Sequence of chain 1.C:
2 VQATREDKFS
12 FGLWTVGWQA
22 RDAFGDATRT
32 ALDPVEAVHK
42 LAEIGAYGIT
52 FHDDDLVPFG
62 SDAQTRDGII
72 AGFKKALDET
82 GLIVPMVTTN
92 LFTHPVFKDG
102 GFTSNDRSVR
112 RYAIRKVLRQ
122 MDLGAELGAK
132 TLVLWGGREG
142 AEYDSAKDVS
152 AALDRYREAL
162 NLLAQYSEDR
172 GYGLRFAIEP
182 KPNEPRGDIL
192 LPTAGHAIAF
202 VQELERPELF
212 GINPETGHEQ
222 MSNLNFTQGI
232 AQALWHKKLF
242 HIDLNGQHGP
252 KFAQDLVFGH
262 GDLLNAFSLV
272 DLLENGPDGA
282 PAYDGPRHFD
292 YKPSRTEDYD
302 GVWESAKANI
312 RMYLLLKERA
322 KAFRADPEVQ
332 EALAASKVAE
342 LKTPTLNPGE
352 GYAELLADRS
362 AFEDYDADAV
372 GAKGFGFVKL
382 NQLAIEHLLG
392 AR

A protein and the small-molecule ligand that binds it are described below.
Small molecule (SMILES): O=C[C@H](O)[C@@H](O)[C@H](O)CO

Binding-site contacts:
Ligand atom C4 contacts residue MG1 of chain 1.J at 3.6 Å.
Ligand atom O4 contacts residue ASP291 of chain 1.C at 3.0 Å (salt-bridge).
Ligand atom O1 contacts residue HIS219 of chain 1.C at 3.4 Å (h-bond).
Ligand atom C1 contacts residue PHE25 of chain 1.D at 4.0 Å (hydrophobic).
Ligand atom O1 contacts residue TRP136 of chain 1.C at 3.9 Å.
Ligand atom O5 contacts residue TRP136 of chain 1.C at 3.6 Å.
Ligand atom O5 contacts residue THR89 of chain 1.C at 4.2 Å.
Ligand atom C3 contacts residue ASP291 of chain 1.C at 3.9 Å.
Ligand atom O1 contacts residue LYS182 of chain 1.C at 3.7 Å.
Ligand atom C5 contacts residue TRP15 of chain 1.C at 4.3 Å (hydrophobic).
Ligand atom C4 contacts residue TRP136 of chain 1.C at 3.7 Å (hydrophobic).
Ligand atom C2 contacts residue GLU180 of chain 1.C at 4.0 Å.
Ligand atom C2 contacts residue TRP136 of chain 1.C at 3.7 Å (hydrophobic).
Ligand atom C5 contacts residue HIS53 of chain 1.C at 3.0 Å.
Ligand atom O3 contacts residue HIS53 of chain 1.C at 4.1 Å.
Ligand atom C3 contacts residue TRP136 of chain 1.C at 3.8 Å (hydrophobic).
Ligand atom O4 contacts residue MG1 of chain 1.J at 2.5 Å.
Ligand atom O1 contacts residue PHE25 of chain 1.D at 3.9 Å.
Ligand atom O2 contacts residue ASP291 of chain 1.C at 3.0 Å (salt-bridge).
Ligand atom C4 contacts residue GLU180 of chain 1.C at 3.3 Å.
Ligand atom C5 contacts residue TRP136 of chain 1.C at 4.1 Å (hydrophobic).
Ligand atom O4 contacts residue GLU180 of chain 1.C at 2.6 Å (salt-bridge).
Ligand atom O2 contacts residue MG1 of chain 1.J at 2.3 Å.
Ligand atom C4 contacts residue ASP291 of chain 1.C at 3.9 Å.
Ligand atom O3 contacts residue MG1 of chain 1.J at 4.0 Å.
Ligand atom O2 contacts residue HIS219 of chain 1.C at 3.6 Å.
Ligand atom C5 contacts residue THR89 of chain 1.C at 4.0 Å.
Ligand atom C2 contacts residue ASP291 of chain 1.C at 4.0 Å.
Ligand atom O3 contacts residue TRP15 of chain 1.C at 3.4 Å (h-bond).
Ligand atom O2 contacts residue GLU216 of chain 1.C at 3.3 Å (salt-bridge).
Ligand atom O4 contacts residue ASP244 of chain 1.C at 3.3 Å (salt-bridge).
Ligand atom O5 contacts residue HIS53 of chain 1.C at 2.5 Å (h-bond).
Ligand atom O5 contacts residue PHE93 of chain 1.C at 3.7 Å.
Ligand atom C2 contacts residue MG1 of chain 1.J at 3.6 Å.
Ligand atom C5 contacts residue GLU180 of chain 1.C at 4.2 Å.
Ligand atom O2 contacts residue GLU180 of chain 1.C at 2.9 Å (salt-bridge).
Ligand atom C3 contacts residue MG1 of chain 1.J at 3.9 Å.
Ligand atom C4 contacts residue HIS53 of chain 1.C at 4.3 Å.
Ligand atom O3 contacts residue ASP291 of chain 1.C at 3.2 Å (salt-bridge).
Ligand atom C1 contacts residue TRP136 of chain 1.C at 4.1 Å (hydrophobic).

Sequence of chain 1.D:
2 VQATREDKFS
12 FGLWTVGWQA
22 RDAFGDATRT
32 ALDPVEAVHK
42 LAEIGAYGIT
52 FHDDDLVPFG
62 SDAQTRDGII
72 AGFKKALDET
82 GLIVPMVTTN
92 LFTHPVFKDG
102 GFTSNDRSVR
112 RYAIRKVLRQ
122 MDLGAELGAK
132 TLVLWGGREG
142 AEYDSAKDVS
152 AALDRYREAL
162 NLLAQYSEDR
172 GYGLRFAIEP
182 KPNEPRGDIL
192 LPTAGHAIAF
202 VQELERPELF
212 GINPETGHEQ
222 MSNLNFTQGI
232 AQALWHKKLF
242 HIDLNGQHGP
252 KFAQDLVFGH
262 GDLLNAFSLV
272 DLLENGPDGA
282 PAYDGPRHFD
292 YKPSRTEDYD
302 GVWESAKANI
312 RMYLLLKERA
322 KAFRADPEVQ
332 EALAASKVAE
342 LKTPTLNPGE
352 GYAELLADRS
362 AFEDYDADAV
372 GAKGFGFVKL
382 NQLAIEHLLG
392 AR